Binding-site contacts:
Ligand atom N7 contacts residue ASP177 of chain 1.C at 3.3 Å (salt-bridge).
Ligand atom C10 contacts residue LEU111 of chain 1.C at 3.6 Å (hydrophobic).
Ligand atom C17 contacts residue CYS110 of chain 1.C at 3.7 Å (hydrophobic).
Ligand atom C12 contacts residue LEU163 of chain 1.C at 3.8 Å (hydrophobic).
Ligand atom C3 contacts residue VAL48 of chain 1.C at 3.6 Å (hydrophobic).
Ligand atom N15 contacts residue ALA61 of chain 1.C at 3.8 Å.
Ligand atom C19 contacts residue LEU40 of chain 1.C at 3.7 Å (hydrophobic).
Ligand atom O26 contacts residue ASP177 of chain 1.C at 3.4 Å.
Ligand atom C6 contacts residue LYS63 of chain 1.C at 3.6 Å.
Ligand atom N7 contacts residue GLY43 of chain 1.C at 3.2 Å.
Ligand atom C24 contacts residue GLY114 of chain 1.C at 3.8 Å.
Ligand atom C19 contacts residue LEU111 of chain 1.C at 3.4 Å (hydrophobic).
Ligand atom N16 contacts residue LEU111 of chain 1.C at 3.7 Å.
Ligand atom C21 contacts residue ASP112 of chain 1.C at 3.6 Å.
Ligand atom O26 contacts residue LYS63 of chain 1.C at 3.1 Å (salt-bridge).
Ligand atom C6 contacts residue VAL48 of chain 1.C at 3.8 Å (hydrophobic).
Ligand atom C10 contacts residue ALA61 of chain 1.C at 3.4 Å (hydrophobic).
Ligand atom C8 contacts residue ASP177 of chain 1.C at 3.4 Å.
Ligand atom N1 contacts residue LEU163 of chain 1.C at 3.9 Å.
Ligand atom C20 contacts residue LEU111 of chain 1.C at 3.6 Å (hydrophobic).
Ligand atom C21 contacts residue LEU40 of chain 1.C at 3.8 Å (hydrophobic).
Ligand atom C3 contacts residue MET108 of chain 1.C at 3.8 Å (hydrophobic).
Ligand atom N16 contacts residue LEU40 of chain 1.C at 3.5 Å.
Ligand atom C22 contacts residue ASP112 of chain 1.C at 3.8 Å.
Ligand atom C17 contacts residue LEU111 of chain 1.C at 3.5 Å (hydrophobic).
Ligand atom C18 contacts residue LEU111 of chain 1.C at 3.4 Å (hydrophobic).
Ligand atom C8 contacts residue GLY43 of chain 1.C at 3.4 Å.
Ligand atom C8 contacts residue LEU42 of chain 1.C at 3.4 Å (hydrophobic).
Ligand atom C17 contacts residue LEU40 of chain 1.C at 3.5 Å (hydrophobic).
Ligand atom C21 contacts residue LEU111 of chain 1.C at 3.7 Å (hydrophobic).
Ligand atom C10 contacts residue GLU109 of chain 1.C at 3.3 Å.
Ligand atom C5 contacts residue VAL48 of chain 1.C at 3.8 Å (hydrophobic).
Ligand atom N16 contacts residue ASP112 of chain 1.C at 3.4 Å.
Ligand atom N15 contacts residue LEU111 of chain 1.C at 3.0 Å (h-bond).
Ligand atom C4 contacts residue VAL48 of chain 1.C at 3.5 Å (hydrophobic).
Ligand atom C8 contacts residue ASN161 of chain 1.C at 3.8 Å.
Ligand atom C11 contacts residue ALA61 of chain 1.C at 3.8 Å (hydrophobic).
Ligand atom C6 contacts residue ASP177 of chain 1.C at 3.9 Å.
Ligand atom N7 contacts residue LYS63 of chain 1.C at 3.7 Å.
Ligand atom C13 contacts residue LEU163 of chain 1.C at 3.6 Å (hydrophobic).

Sequence of chain 1.C:
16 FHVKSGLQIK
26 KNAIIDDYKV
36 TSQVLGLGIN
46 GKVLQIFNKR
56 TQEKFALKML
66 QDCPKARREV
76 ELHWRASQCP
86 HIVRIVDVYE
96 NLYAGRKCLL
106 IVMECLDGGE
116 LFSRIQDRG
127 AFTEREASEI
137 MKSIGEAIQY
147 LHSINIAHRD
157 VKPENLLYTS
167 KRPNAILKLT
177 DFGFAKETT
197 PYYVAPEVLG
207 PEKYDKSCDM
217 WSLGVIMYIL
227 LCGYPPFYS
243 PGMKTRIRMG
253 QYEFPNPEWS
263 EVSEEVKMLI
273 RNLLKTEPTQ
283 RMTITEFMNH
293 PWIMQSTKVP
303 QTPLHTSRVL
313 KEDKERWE

The protein below binds the small molecule below.
Small molecule (SMILES): O=C1NCCc2[nH]c(-c3ccnc(-c4cnc5ccccc5c4)c3)cc21